Sequence of chain 1.A:
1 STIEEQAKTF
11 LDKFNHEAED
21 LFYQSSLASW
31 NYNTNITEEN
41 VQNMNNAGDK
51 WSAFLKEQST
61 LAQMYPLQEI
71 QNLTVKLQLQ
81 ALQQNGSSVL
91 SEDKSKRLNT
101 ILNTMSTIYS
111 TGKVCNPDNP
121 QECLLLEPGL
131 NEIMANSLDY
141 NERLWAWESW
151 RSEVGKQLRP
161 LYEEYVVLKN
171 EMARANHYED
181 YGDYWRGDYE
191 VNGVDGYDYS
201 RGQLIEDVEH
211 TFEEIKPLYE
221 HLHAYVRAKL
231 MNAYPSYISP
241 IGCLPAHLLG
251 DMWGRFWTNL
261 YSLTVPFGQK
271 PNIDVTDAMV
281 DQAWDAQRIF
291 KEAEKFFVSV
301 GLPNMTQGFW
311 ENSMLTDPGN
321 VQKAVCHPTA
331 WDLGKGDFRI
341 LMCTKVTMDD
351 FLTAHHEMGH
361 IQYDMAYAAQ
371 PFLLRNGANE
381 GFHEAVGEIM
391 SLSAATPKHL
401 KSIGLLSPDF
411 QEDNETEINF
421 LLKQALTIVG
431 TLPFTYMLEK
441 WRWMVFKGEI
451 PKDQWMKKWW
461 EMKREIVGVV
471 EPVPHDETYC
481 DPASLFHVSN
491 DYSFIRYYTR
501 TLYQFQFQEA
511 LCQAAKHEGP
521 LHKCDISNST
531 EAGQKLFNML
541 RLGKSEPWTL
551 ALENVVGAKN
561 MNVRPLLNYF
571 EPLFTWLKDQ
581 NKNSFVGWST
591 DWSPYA

Binding-site contacts:
Ligand atom O7 contacts residue ALA175 of chain 1.A at 3.4 Å (h-bond).
Ligand atom C8 contacts residue ASN85 of chain 1.A at 4.4 Å.
Ligand atom C3 contacts residue ASN85 of chain 1.A at 3.8 Å.
Ligand atom C7 contacts residue ASN176 of chain 1.A at 4.5 Å.
Ligand atom C7 contacts residue ASN85 of chain 1.A at 3.2 Å.
Ligand atom N2 contacts residue ASN85 of chain 1.A at 2.9 Å (h-bond).
Ligand atom O7 contacts residue ASN85 of chain 1.A at 3.1 Å (h-bond).
Ligand atom C8 contacts residue GLN63 of chain 1.A at 4.4 Å.
Ligand atom C1 contacts residue SER88 of chain 1.A at 4.5 Å.
Ligand atom O3 contacts residue GLN63 of chain 1.A at 3.9 Å.
Ligand atom O5 contacts residue ASN85 of chain 1.A at 2.4 Å (h-bond).
Ligand atom O7 contacts residue VAL89 of chain 1.A at 3.9 Å.
Ligand atom C3 contacts residue GLN63 of chain 1.A at 3.5 Å.
Ligand atom N2 contacts residue GLN63 of chain 1.A at 3.5 Å (h-bond).
Ligand atom C2 contacts residue GLN63 of chain 1.A at 4.0 Å.
Ligand atom C8 contacts residue HIS177 of chain 1.A at 4.3 Å.
Ligand atom C1 contacts residue VAL89 of chain 1.A at 4.5 Å (hydrophobic).
Ligand atom C2 contacts residue ASN85 of chain 1.A at 2.5 Å.
Ligand atom C4 contacts residue ASN85 of chain 1.A at 4.2 Å.
Ligand atom C5 contacts residue ASN85 of chain 1.A at 3.7 Å.
Ligand atom C1 contacts residue ASN85 of chain 1.A at 1.4 Å.
Ligand atom O5 contacts residue SER88 of chain 1.A at 4.2 Å.
Ligand atom C7 contacts residue ALA175 of chain 1.A at 4.4 Å (hydrophobic).
Ligand atom O7 contacts residue ASN176 of chain 1.A at 3.6 Å.
Ligand atom C1 contacts residue GLN63 of chain 1.A at 4.4 Å.
Ligand atom C8 contacts residue ASN176 of chain 1.A at 4.4 Å.

The protein below binds the small molecule below.
Small molecule (SMILES): CC(=O)N[C@@H]1[C@@H](O)[C@H](O)[C@@H](CO)O[C@H]1O